Binding-site contacts:
Ligand atom CB contacts residue TRP67 of chain 2.A at 4.0 Å (hydrophobic).
Ligand atom CD2 contacts residue TRP108 of chain 4.A at 3.3 Å (hydrophobic).
Ligand atom OE1 contacts residue TRP67 of chain 2.A at 3.7 Å.
Ligand atom NE2 contacts residue TRP67 of chain 2.A at 3.5 Å.
Ligand atom CE1 contacts residue TRP67 of chain 2.A at 3.4 Å (hydrophobic).
Ligand atom CG contacts residue TYR42 of chain 2.A at 3.9 Å (hydrophobic).
Ligand atom O contacts residue SER33 of chain 2.A at 3.2 Å.
Ligand atom O contacts residue SER33 of chain 2.A at 2.8 Å (h-bond).
Ligand atom OE1 contacts residue THR78 of chain 2.A at 2.7 Å (h-bond).
Ligand atom CD contacts residue THR78 of chain 2.A at 3.8 Å.
Ligand atom CB contacts residue TRP67 of chain 2.A at 3.5 Å (hydrophobic).
Ligand atom CE2 contacts residue TRP108 of chain 4.A at 2.8 Å (hydrophobic).
Ligand atom N contacts residue TRP67 of chain 2.A at 3.9 Å.
Ligand atom NE2 contacts residue TRP96 of chain 2.A at 3.5 Å.
Ligand atom CG contacts residue ALA74 of chain 2.A at 3.6 Å (hydrophobic).
Ligand atom CB contacts residue TYR42 of chain 2.A at 3.2 Å (hydrophobic).
Ligand atom N contacts residue VAL35 of chain 2.A at 3.8 Å.
Ligand atom NE2 contacts residue TRP80 of chain 2.A at 3.8 Å.
Ligand atom NE2 contacts residue LEU98 of chain 2.A at 3.9 Å.
Ligand atom C contacts residue ALA34 of chain 2.A at 3.8 Å (hydrophobic).
Ligand atom C contacts residue SER33 of chain 2.A at 3.8 Å.
Ligand atom CG contacts residue TRP67 of chain 2.A at 3.8 Å (hydrophobic).
Ligand atom O contacts residue ALA34 of chain 2.A at 3.4 Å.
Ligand atom OE1 contacts residue LEU98 of chain 2.A at 3.6 Å.
Ligand atom CZ contacts residue TRP108 of chain 4.A at 3.4 Å (hydrophobic).
Ligand atom N contacts residue ALA34 of chain 2.A at 2.7 Å (h-bond).
Ligand atom CD contacts residue ARG72 of chain 2.A at 3.8 Å.
Ligand atom N contacts residue SER33 of chain 2.A at 3.4 Å.
Ligand atom O contacts residue TRP108 of chain 4.A at 3.8 Å.
Ligand atom CG contacts residue TRP67 of chain 2.A at 3.9 Å (hydrophobic).
Ligand atom CE1 contacts residue LEU98 of chain 2.A at 3.9 Å (hydrophobic).
Ligand atom CD contacts residue TRP80 of chain 2.A at 3.9 Å (hydrophobic).
Ligand atom O contacts residue SER15 of chain 2.A at 3.8 Å.
Ligand atom CB contacts residue TRP108 of chain 4.A at 3.8 Å (hydrophobic).
Ligand atom CD2 contacts residue SER76 of chain 2.A at 3.6 Å.
Ligand atom CE1 contacts residue TRP108 of chain 4.A at 3.4 Å (hydrophobic).
Ligand atom CA contacts residue TRP67 of chain 2.A at 3.5 Å (hydrophobic).
Ligand atom NE2 contacts residue SER76 of chain 2.A at 2.9 Å (h-bond).
Ligand atom NE2 contacts residue THR78 of chain 2.A at 3.8 Å.
Ligand atom C contacts residue SER33 of chain 2.A at 3.3 Å.

Sequence of chain 4.A:
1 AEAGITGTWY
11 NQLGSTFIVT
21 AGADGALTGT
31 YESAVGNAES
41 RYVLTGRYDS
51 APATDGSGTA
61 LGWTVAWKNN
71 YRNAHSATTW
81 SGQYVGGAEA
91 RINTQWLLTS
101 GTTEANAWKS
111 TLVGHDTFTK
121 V

Sequence of chain 2.A:
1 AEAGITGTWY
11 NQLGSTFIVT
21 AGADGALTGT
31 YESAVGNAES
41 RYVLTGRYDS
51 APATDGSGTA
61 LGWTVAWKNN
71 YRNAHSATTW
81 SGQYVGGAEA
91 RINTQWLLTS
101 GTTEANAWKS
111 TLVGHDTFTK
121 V

This protein binds this small molecule.
Small molecule (SMILES): CC(=O)N[C@H]1CSSC[C@@H](C(N)=O)NC(=O)[C@H](Cc2ccccc2)NC(=O)[C@H](CCC(N)=O)NC(=O)[C@@H]2CCCN2C(=O)[C@H](Cc2c[nH]cn2)NC1=O